Binding-site contacts:
Ligand atom CL contacts residue GLY9 of chain 3.A at 3.4 Å.
Ligand atom N7 contacts residue SO41 of chain 3.F at 3.2 Å (h-bond).
Ligand atom C10 contacts residue VAL135 of chain 1.A at 3.8 Å (hydrophobic).
Ligand atom C18 contacts residue ALA37 of chain 3.A at 3.6 Å (hydrophobic).
Ligand atom C17 contacts residue PHE70 of chain 3.A at 3.8 Å (hydrophobic).
Ligand atom N6 contacts residue MET74 of chain 3.A at 3.7 Å.
Ligand atom C19 contacts residue SO41 of chain 3.F at 3.2 Å.
Ligand atom C14 contacts residue ASP72 of chain 3.A at 3.2 Å.
Ligand atom C18 contacts residue SO41 of chain 3.F at 3.2 Å.
Ligand atom N9 contacts residue MET74 of chain 3.A at 2.9 Å (h-bond).
Ligand atom C20 contacts residue ALA37 of chain 3.A at 3.7 Å (hydrophobic).
Ligand atom C15 contacts residue SER71 of chain 3.A at 3.6 Å.
Ligand atom C5 contacts residue LEU73 of chain 3.A at 3.5 Å (hydrophobic).
Ligand atom N23 contacts residue PHE70 of chain 3.A at 3.6 Å (h-bond).
Ligand atom O11 contacts residue SO41 of chain 3.F at 3.2 Å (h-bond).
Ligand atom N23 contacts residue SER39 of chain 3.A at 2.8 Å (h-bond).
Ligand atom C19 contacts residue ALA37 of chain 3.A at 3.6 Å (hydrophobic).
Ligand atom C20 contacts residue SO41 of chain 3.F at 3.6 Å.
Ligand atom C14 contacts residue SER71 of chain 3.A at 3.7 Å.
Ligand atom C10 contacts residue ASN106 of chain 3.A at 3.6 Å.
Ligand atom N6 contacts residue LEU73 of chain 3.A at 3.4 Å.
Ligand atom C17 contacts residue ALA37 of chain 3.A at 3.7 Å (hydrophobic).
Ligand atom N23 contacts residue SER71 of chain 3.A at 3.8 Å.
Ligand atom N23 contacts residue ALA37 of chain 3.A at 3.8 Å.
Ligand atom C13 contacts residue ASP72 of chain 3.A at 3.6 Å.
Ligand atom C2 contacts residue LEU102 of chain 3.A at 3.7 Å (hydrophobic).
Ligand atom C19 contacts residue THR10 of chain 3.A at 3.7 Å.
Ligand atom C1 contacts residue LEU102 of chain 3.A at 3.7 Å (hydrophobic).
Ligand atom N12 contacts residue ASP72 of chain 3.A at 2.9 Å (salt-bridge).
Ligand atom N4 contacts residue SO41 of chain 3.F at 3.4 Å (h-bond).
Ligand atom O11 contacts residue GLU134 of chain 1.A at 3.4 Å.
Ligand atom C3 contacts residue SO41 of chain 3.F at 3.6 Å.
Ligand atom C10 contacts residue MET105 of chain 3.A at 3.5 Å (hydrophobic).
Ligand atom C10 contacts residue LEU102 of chain 3.A at 3.7 Å (hydrophobic).
Ligand atom C15 contacts residue PHE70 of chain 3.A at 3.5 Å (hydrophobic).
Ligand atom C17 contacts residue SO41 of chain 3.F at 3.5 Å.
Ligand atom N9 contacts residue LEU73 of chain 3.A at 3.4 Å.
Ligand atom N23 contacts residue ALA38 of chain 3.A at 3.3 Å (h-bond).
Ligand atom C5 contacts residue MET74 of chain 3.A at 3.5 Å (hydrophobic).
Ligand atom C14 contacts residue PHE70 of chain 3.A at 3.7 Å (hydrophobic).

Sequence of chain 1.A:
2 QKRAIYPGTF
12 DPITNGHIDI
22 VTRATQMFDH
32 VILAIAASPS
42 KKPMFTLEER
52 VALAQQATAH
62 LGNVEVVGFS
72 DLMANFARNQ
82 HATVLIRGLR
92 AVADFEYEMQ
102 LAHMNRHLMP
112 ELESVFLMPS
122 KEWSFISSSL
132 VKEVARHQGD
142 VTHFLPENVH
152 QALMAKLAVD

Sequence of chain 3.A:
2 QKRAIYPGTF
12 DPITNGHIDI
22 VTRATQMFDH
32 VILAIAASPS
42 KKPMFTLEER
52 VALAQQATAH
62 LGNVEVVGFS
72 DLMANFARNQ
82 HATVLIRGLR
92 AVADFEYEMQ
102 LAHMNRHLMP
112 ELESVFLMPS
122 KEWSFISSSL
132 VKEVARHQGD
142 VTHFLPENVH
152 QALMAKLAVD

The protein below binds the small molecule below.
Small molecule (SMILES): CC1=Nc2nc(N[C@H](CC#N)c3cccc(Cl)c3)nn2C(=O)C1